Binding-site contacts:
Ligand atom N7 contacts residue ASP45 of chain 4.A at 4.0 Å.
Ligand atom BR8 contacts residue LEU49 of chain 4.A at 3.5 Å.
Ligand atom C5 contacts residue ASN122 of chain 4.A at 3.9 Å.
Ligand atom C8 contacts residue ASN122 of chain 4.A at 3.7 Å.
Ligand atom BR8 contacts residue ASP45 of chain 4.A at 3.8 Å.
Ligand atom O4' contacts residue ASP45 of chain 4.A at 3.4 Å (salt-bridge).
Ligand atom N6 contacts residue SER158 of chain 4.A at 3.2 Å (h-bond).
Ligand atom C5 contacts residue ALA162 of chain 4.A at 3.8 Å (hydrophobic).
Ligand atom N7 contacts residue TYR75 of chain 4.A at 4.2 Å.
Ligand atom N7 contacts residue ALA162 of chain 4.A at 4.2 Å.
Ligand atom C6 contacts residue SER158 of chain 4.A at 4.2 Å.
Ligand atom C4 contacts residue ASP45 of chain 4.A at 3.7 Å.
Ligand atom N1 contacts residue ALA162 of chain 4.A at 3.6 Å.
Ligand atom N3 contacts residue PHE74 of chain 4.A at 4.1 Å.
Ligand atom N3 contacts residue ASP45 of chain 4.A at 3.9 Å.
Ligand atom C5 contacts residue ASP45 of chain 4.A at 4.0 Å.
Ligand atom N6 contacts residue ASN122 of chain 4.A at 3.0 Å (h-bond).
Ligand atom O3' contacts residue ARG148 of chain 1.A at 3.8 Å.
Ligand atom N5' contacts residue LEU72 of chain 4.A at 3.9 Å.
Ligand atom N5' contacts residue GLY73 of chain 4.A at 4.0 Å.
Ligand atom C6 contacts residue ASN122 of chain 4.A at 4.0 Å.
Ligand atom BR8 contacts residue ASN122 of chain 4.A at 4.0 Å.
Ligand atom N1 contacts residue PHE74 of chain 4.A at 3.5 Å.
Ligand atom C6 contacts residue ALA162 of chain 4.A at 3.6 Å (hydrophobic).
Ligand atom C5' contacts residue ASP45 of chain 4.A at 4.1 Å.
Ligand atom N6 contacts residue TYR75 of chain 4.A at 3.7 Å.
Ligand atom N5' contacts residue ASP45 of chain 4.A at 2.9 Å (salt-bridge).
Ligand atom N9 contacts residue ASP45 of chain 4.A at 3.7 Å.
Ligand atom N6 contacts residue GLY159 of chain 4.A at 4.0 Å.
Ligand atom N7 contacts residue ASN122 of chain 4.A at 3.0 Å (h-bond).
Ligand atom N6 contacts residue THR161 of chain 4.A at 3.6 Å (h-bond).
Ligand atom N6 contacts residue ALA162 of chain 4.A at 3.8 Å.
Ligand atom C1' contacts residue ASP45 of chain 4.A at 4.0 Å.
Ligand atom C2 contacts residue THR161 of chain 4.A at 3.4 Å.
Ligand atom BR8 contacts residue GLY46 of chain 4.A at 3.7 Å.
Ligand atom C2 contacts residue ALA162 of chain 4.A at 4.1 Å (hydrophobic).
Ligand atom C6 contacts residue THR161 of chain 4.A at 3.5 Å.
Ligand atom N1 contacts residue THR161 of chain 4.A at 2.7 Å (h-bond).
Ligand atom C8 contacts residue ASP45 of chain 4.A at 3.5 Å.
Ligand atom C2 contacts residue PHE74 of chain 4.A at 3.3 Å (hydrophobic).

A protein and the small-molecule ligand that binds it are described below.
Small molecule (SMILES): NC[C@H]1O[C@@H](n2c(Br)nc3c(N)ncnc32)[C@H](O)[C@@H]1O

Sequence of chain 4.A:
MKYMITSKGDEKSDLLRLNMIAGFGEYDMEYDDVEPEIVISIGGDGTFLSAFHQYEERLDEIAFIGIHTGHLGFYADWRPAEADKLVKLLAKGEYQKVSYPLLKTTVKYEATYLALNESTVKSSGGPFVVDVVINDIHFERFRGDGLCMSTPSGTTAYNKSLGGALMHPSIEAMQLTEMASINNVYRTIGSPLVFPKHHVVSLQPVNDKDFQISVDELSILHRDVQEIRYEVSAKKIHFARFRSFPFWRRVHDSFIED

Sequence of chain 1.A:
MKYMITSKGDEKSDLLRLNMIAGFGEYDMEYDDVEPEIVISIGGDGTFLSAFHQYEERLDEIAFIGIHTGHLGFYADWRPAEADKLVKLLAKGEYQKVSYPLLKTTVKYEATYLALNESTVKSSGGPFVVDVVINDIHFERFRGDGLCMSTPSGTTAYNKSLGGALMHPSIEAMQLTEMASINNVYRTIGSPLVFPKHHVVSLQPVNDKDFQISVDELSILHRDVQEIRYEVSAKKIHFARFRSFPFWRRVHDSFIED